Binding-site contacts:
Ligand atom C contacts residue LYS38 of chain 1.C at 3.5 Å.
Ligand atom S contacts residue LYS64 of chain 1.C at 4.1 Å.
Ligand atom C8 contacts residue LEU67 of chain 1.C at 4.0 Å (hydrophobic).
Ligand atom C contacts residue SER43 of chain 1.C at 4.4 Å.
Ligand atom O1 contacts residue ALA44 of chain 1.C at 3.0 Å (h-bond).
Ligand atom C1 contacts residue ALA44 of chain 1.C at 3.7 Å (hydrophobic).
Ligand atom O contacts residue SER43 of chain 1.C at 4.0 Å.
Ligand atom C3 contacts residue LYS64 of chain 1.C at 3.7 Å.
Ligand atom C6 contacts residue LYS64 of chain 1.C at 3.8 Å.
Ligand atom C7 contacts residue LYS64 of chain 1.C at 3.8 Å.
Ligand atom C7 contacts residue LEU67 of chain 1.C at 4.0 Å (hydrophobic).
Ligand atom O1 contacts residue LYS38 of chain 1.C at 2.6 Å (salt-bridge).
Ligand atom C2 contacts residue LYS64 of chain 1.C at 4.2 Å.
Ligand atom O contacts residue ALA44 of chain 1.C at 3.4 Å (h-bond).
Ligand atom O1 contacts residue SER43 of chain 1.C at 3.9 Å.
Ligand atom O1 contacts residue LEU67 of chain 1.C at 4.0 Å.
Ligand atom C1 contacts residue LYS38 of chain 1.C at 4.4 Å.
Ligand atom C contacts residue ALA44 of chain 1.C at 3.4 Å (hydrophobic).
Ligand atom C8 contacts residue LYS64 of chain 1.C at 4.3 Å.
Ligand atom C8 contacts residue ALA44 of chain 1.C at 4.0 Å (hydrophobic).
Ligand atom C4 contacts residue LYS64 of chain 1.C at 3.8 Å.
Ligand atom C1 contacts residue LYS64 of chain 1.C at 4.4 Å.
Ligand atom C5 contacts residue LYS64 of chain 1.C at 3.9 Å.
Ligand atom O contacts residue LYS38 of chain 1.C at 4.2 Å.

Sequence of chain 1.C:
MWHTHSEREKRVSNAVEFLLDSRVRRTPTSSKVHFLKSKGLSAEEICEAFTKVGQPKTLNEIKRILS

This small molecule binds to this protein.
Small molecule (SMILES): O=C(O)c1cccc2ccsc12